A small-molecule ligand and the protein it binds are described below.
Small molecule (SMILES): CC(=O)N[C@@H]1[C@@H](O)[C@H](O)[C@@H](CO)O[C@H]1O

Binding-site contacts:
Ligand atom C8 contacts residue ARG57 of chain 1.F at 4.2 Å.
Ligand atom O1 contacts residue ASN69 of chain 1.F at 2.1 Å (h-bond).
Ligand atom C7 contacts residue ASN69 of chain 1.F at 3.8 Å.
Ligand atom C8 contacts residue SER70 of chain 1.F at 3.7 Å.
Ligand atom C6 contacts residue LEU24 of chain 1.F at 4.5 Å (hydrophobic).
Ligand atom C5 contacts residue ASN69 of chain 1.F at 3.7 Å.
Ligand atom N2 contacts residue VAL31 of chain 1.F at 4.0 Å.
Ligand atom C4 contacts residue NAG1 of chain 1.DA at 3.2 Å.
Ligand atom C3 contacts residue VAL31 of chain 1.F at 3.0 Å (hydrophobic).
Ligand atom N2 contacts residue ASN69 of chain 1.F at 4.3 Å.
Ligand atom O3 contacts residue VAL31 of chain 1.F at 3.6 Å.
Ligand atom C5 contacts residue NAG1 of chain 1.DA at 4.3 Å.
Ligand atom C2 contacts residue VAL31 of chain 1.F at 4.0 Å (hydrophobic).
Ligand atom O4 contacts residue VAL31 of chain 1.F at 3.3 Å.
Ligand atom O1 contacts residue MET33 of chain 1.F at 3.9 Å.
Ligand atom C6 contacts residue NAG1 of chain 1.DA at 4.3 Å.
Ligand atom O5 contacts residue ASN69 of chain 1.F at 2.8 Å (h-bond).
Ligand atom C6 contacts residue ASN69 of chain 1.F at 4.4 Å.
Ligand atom C3 contacts residue NAG1 of chain 1.DA at 3.7 Å.
Ligand atom C5 contacts residue MET33 of chain 1.F at 3.7 Å (hydrophobic).
Ligand atom C1 contacts residue VAL31 of chain 1.F at 4.3 Å (hydrophobic).
Ligand atom C5 contacts residue VAL31 of chain 1.F at 4.2 Å (hydrophobic).
Ligand atom O3 contacts residue NAG1 of chain 1.DA at 2.6 Å (h-bond).
Ligand atom O4 contacts residue NAG1 of chain 1.DA at 3.0 Å.
Ligand atom O6 contacts residue NAG1 of chain 1.DA at 3.0 Å.
Ligand atom O1 contacts residue VAL31 of chain 1.F at 3.4 Å (h-bond).
Ligand atom O5 contacts residue MET33 of chain 1.F at 4.2 Å.
Ligand atom C8 contacts residue ASN69 of chain 1.F at 3.4 Å.
Ligand atom O1 contacts residue SER70 of chain 1.F at 4.2 Å.
Ligand atom C4 contacts residue VAL31 of chain 1.F at 3.8 Å (hydrophobic).
Ligand atom C7 contacts residue SER70 of chain 1.F at 4.4 Å.
Ligand atom O7 contacts residue ASN69 of chain 1.F at 3.8 Å.
Ligand atom C2 contacts residue ASN69 of chain 1.F at 4.2 Å.
Ligand atom C6 contacts residue MET33 of chain 1.F at 3.5 Å (hydrophobic).
Ligand atom C1 contacts residue ASN69 of chain 1.F at 2.7 Å.

Sequence of chain 1.F:
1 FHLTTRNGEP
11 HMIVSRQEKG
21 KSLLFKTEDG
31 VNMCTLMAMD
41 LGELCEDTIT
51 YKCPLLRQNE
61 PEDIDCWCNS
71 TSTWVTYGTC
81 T